This small molecule binds to this protein.
Small molecule (SMILES): COc1ccc2c(c1)C(c1ccc(Cl)cc1)=N[C@@H](CC(=O)Nc1ccc(N3CCC([N+](C)(C)C)CC3)cc1)c1nnc(C)n1-2

Binding-site contacts:
Ligand atom N3 contacts residue ASN99 of chain 1.A at 3.9 Å.
Ligand atom N6 contacts residue ILE105 of chain 1.A at 3.9 Å.
Ligand atom C25 contacts residue MET108 of chain 1.A at 4.0 Å (hydrophobic).
Ligand atom N2 contacts residue ASN99 of chain 1.A at 3.1 Å (h-bond).
Ligand atom N3 contacts residue LEU53 of chain 1.A at 4.0 Å.
Ligand atom C6 contacts residue LEU53 of chain 1.A at 3.8 Å (hydrophobic).
Ligand atom C23 contacts residue TRP40 of chain 1.A at 3.8 Å (hydrophobic).
Ligand atom C1 contacts residue VAL46 of chain 1.A at 4.0 Å (hydrophobic).
Ligand atom C5 contacts residue TYR98 of chain 1.A at 4.1 Å (hydrophobic).
Ligand atom C30 contacts residue LEU51 of chain 1.A at 3.9 Å (hydrophobic).
Ligand atom C32 contacts residue LEU51 of chain 1.A at 3.7 Å (hydrophobic).
Ligand atom C23 contacts residue ILE105 of chain 1.A at 3.6 Å (hydrophobic).
Ligand atom N7 contacts residue ILE105 of chain 1.A at 3.8 Å.
Ligand atom O2 contacts residue TRP40 of chain 1.A at 3.5 Å.
Ligand atom C1 contacts residue ILE105 of chain 1.A at 4.1 Å (hydrophobic).
Ligand atom C31 contacts residue LEU51 of chain 1.A at 3.6 Å (hydrophobic).
Ligand atom C31 contacts residue PRO41 of chain 1.A at 3.4 Å (hydrophobic).
Ligand atom C3 contacts residue ILE105 of chain 1.A at 4.0 Å (hydrophobic).
Ligand atom C30 contacts residue PRO41 of chain 1.A at 3.4 Å (hydrophobic).
Ligand atom C24 contacts residue MET108 of chain 1.A at 3.6 Å (hydrophobic).
Ligand atom N1 contacts residue ILE105 of chain 1.A at 3.8 Å.
Ligand atom C22 contacts residue ILE105 of chain 1.A at 4.0 Å (hydrophobic).
Ligand atom O1 contacts residue LEU53 of chain 1.A at 3.7 Å.
Ligand atom C1 contacts residue PHE42 of chain 1.A at 3.8 Å (hydrophobic).
Ligand atom O2 contacts residue LEU51 of chain 1.A at 3.7 Å.
Ligand atom C5 contacts residue LEU53 of chain 1.A at 3.9 Å (hydrophobic).
Ligand atom C23 contacts residue PRO41 of chain 1.A at 3.8 Å (hydrophobic).
Ligand atom CL1 contacts residue MET108 of chain 1.A at 4.0 Å.
Ligand atom C1 contacts residue PRO41 of chain 1.A at 3.7 Å (hydrophobic).
Ligand atom C24 contacts residue TRP40 of chain 1.A at 3.5 Å (hydrophobic).
Ligand atom CL1 contacts residue ASP104 of chain 1.A at 3.6 Å.
Ligand atom N2 contacts residue ILE105 of chain 1.A at 4.0 Å.
Ligand atom C24 contacts residue PRO41 of chain 1.A at 4.0 Å (hydrophobic).
Ligand atom C5 contacts residue ASN99 of chain 1.A at 3.4 Å.
Ligand atom C34 contacts residue LEU51 of chain 1.A at 4.0 Å (hydrophobic).
Ligand atom C32 contacts residue PRO41 of chain 1.A at 4.1 Å (hydrophobic).
Ligand atom C20 contacts residue LEU53 of chain 1.A at 3.8 Å (hydrophobic).
Ligand atom C2 contacts residue ILE105 of chain 1.A at 3.8 Å (hydrophobic).
Ligand atom C29 contacts residue PRO41 of chain 1.A at 4.0 Å (hydrophobic).
Ligand atom N1 contacts residue ASN99 of chain 1.A at 3.6 Å.

Sequence of chain 1.A:
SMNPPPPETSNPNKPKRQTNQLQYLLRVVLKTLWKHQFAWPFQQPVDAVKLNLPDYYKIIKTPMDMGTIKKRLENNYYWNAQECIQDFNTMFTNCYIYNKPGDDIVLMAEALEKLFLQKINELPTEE